The protein below binds the small molecule below.
Small molecule (SMILES): CC(=O)N[C@@H]1[C@@H](O)[C@H](O)[C@@H](CO)O[C@H]1O

Binding-site contacts:
Ligand atom O5 contacts residue ASN603 of chain 1.B at 2.4 Å (h-bond).
Ligand atom C3 contacts residue ASN603 of chain 1.B at 3.8 Å.
Ligand atom C2 contacts residue ASN603 of chain 1.B at 2.5 Å.
Ligand atom C1 contacts residue ASN603 of chain 1.B at 1.4 Å.
Ligand atom O6 contacts residue ASN603 of chain 1.B at 4.2 Å.
Ligand atom C5 contacts residue ASN603 of chain 1.B at 3.7 Å.
Ligand atom C8 contacts residue ASN603 of chain 1.B at 3.5 Å.
Ligand atom C7 contacts residue ASN603 of chain 1.B at 3.4 Å.
Ligand atom O7 contacts residue ASN603 of chain 1.B at 4.3 Å.
Ligand atom N2 contacts residue ASN603 of chain 1.B at 2.9 Å (h-bond).
Ligand atom C4 contacts residue ASN603 of chain 1.B at 4.2 Å.

Sequence of chain 1.B:
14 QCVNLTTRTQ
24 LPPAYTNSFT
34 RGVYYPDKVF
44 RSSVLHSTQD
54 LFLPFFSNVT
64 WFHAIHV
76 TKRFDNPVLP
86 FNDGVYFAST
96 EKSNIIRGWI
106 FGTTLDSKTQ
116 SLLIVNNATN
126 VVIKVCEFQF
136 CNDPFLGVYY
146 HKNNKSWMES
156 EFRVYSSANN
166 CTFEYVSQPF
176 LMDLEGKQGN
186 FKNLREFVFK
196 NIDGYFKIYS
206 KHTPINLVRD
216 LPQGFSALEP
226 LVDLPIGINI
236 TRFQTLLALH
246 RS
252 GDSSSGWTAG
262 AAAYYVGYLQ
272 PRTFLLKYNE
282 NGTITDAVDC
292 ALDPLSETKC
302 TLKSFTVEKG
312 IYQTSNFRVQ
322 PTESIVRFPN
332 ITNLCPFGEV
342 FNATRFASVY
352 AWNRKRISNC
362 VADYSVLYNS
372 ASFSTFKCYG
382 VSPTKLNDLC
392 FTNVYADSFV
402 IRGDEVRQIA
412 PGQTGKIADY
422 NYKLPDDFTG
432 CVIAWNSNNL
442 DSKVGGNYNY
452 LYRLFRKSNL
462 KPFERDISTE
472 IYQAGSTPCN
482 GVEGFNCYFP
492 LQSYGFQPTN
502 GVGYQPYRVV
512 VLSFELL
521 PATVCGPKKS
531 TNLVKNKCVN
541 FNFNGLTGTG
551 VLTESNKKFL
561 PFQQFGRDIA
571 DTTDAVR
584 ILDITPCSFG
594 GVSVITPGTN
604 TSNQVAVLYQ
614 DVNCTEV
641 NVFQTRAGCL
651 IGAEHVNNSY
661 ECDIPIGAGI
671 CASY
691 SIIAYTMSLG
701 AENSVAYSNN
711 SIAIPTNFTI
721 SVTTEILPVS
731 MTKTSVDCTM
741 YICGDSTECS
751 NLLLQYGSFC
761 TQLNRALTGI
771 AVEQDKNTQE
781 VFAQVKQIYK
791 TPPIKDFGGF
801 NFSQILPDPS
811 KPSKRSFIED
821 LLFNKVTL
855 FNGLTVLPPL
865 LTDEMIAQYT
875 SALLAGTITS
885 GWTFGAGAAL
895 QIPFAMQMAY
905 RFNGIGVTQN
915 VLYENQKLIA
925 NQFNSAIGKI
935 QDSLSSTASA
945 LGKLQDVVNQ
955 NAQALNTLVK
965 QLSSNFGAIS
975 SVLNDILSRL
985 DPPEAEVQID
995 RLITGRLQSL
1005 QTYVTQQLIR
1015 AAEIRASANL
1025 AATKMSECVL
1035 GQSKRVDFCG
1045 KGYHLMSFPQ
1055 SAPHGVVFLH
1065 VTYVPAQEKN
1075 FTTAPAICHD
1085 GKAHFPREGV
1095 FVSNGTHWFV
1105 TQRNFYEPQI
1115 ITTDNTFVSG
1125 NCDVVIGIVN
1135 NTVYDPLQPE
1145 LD